Sequence of chain 1.B:
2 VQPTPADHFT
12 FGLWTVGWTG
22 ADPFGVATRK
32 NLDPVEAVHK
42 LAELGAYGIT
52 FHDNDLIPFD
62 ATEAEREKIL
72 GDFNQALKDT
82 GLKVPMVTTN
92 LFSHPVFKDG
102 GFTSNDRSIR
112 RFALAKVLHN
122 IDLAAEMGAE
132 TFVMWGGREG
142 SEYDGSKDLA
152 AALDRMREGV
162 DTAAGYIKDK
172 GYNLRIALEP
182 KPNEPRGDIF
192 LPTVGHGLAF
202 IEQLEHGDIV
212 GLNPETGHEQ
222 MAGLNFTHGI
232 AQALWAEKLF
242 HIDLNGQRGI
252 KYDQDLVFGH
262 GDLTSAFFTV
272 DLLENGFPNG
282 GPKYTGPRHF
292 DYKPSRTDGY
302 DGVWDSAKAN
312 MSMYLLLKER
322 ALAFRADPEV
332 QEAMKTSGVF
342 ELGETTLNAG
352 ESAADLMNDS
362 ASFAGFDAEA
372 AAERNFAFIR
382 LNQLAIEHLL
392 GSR

Binding-site contacts:
Ligand atom O6 contacts residue HIS53 of chain 1.B at 2.7 Å (h-bond).
Ligand atom O4 contacts residue ASP292 of chain 1.B at 3.2 Å (salt-bridge).
Ligand atom O1B contacts residue PHE93 of chain 1.B at 3.7 Å.
Ligand atom C2 contacts residue TRP136 of chain 1.B at 4.0 Å (hydrophobic).
Ligand atom C3 contacts residue HIS53 of chain 1.B at 4.0 Å.
Ligand atom C3 contacts residue TRP15 of chain 1.B at 3.7 Å (hydrophobic).
Ligand atom C5 contacts residue GLU180 of chain 1.B at 3.3 Å.
Ligand atom O2 contacts residue PHE25 of chain 2.A at 3.4 Å.
Ligand atom O4 contacts residue HIS219 of chain 1.B at 3.8 Å.
Ligand atom C5 contacts residue ASP292 of chain 1.B at 4.0 Å.
Ligand atom O4 contacts residue GLU180 of chain 1.B at 3.1 Å (salt-bridge).
Ligand atom C4 contacts residue ASP292 of chain 1.B at 3.8 Å.
Ligand atom O3 contacts residue TRP15 of chain 1.B at 2.7 Å (h-bond).
Ligand atom C1 contacts residue TRP15 of chain 1.B at 3.8 Å (hydrophobic).
Ligand atom C4 contacts residue GLU180 of chain 1.B at 3.9 Å.
Ligand atom C2 contacts residue PHE25 of chain 2.A at 4.1 Å (hydrophobic).
Ligand atom O6 contacts residue PHE93 of chain 1.B at 3.9 Å.
Ligand atom O1B contacts residue HIS53 of chain 1.B at 2.9 Å.
Ligand atom O6 contacts residue TRP136 of chain 1.B at 3.5 Å.
Ligand atom C5 contacts residue TRP136 of chain 1.B at 3.5 Å (hydrophobic).
Ligand atom O5 contacts residue ASP244 of chain 1.B at 3.4 Å (salt-bridge).
Ligand atom O1A contacts residue PHE25 of chain 2.A at 3.9 Å.
Ligand atom C3 contacts residue ASP292 of chain 1.B at 3.6 Å.
Ligand atom O5 contacts residue MN1 of chain 1.H at 2.5 Å.
Ligand atom C6 contacts residue HIS53 of chain 1.B at 3.3 Å.
Ligand atom O5 contacts residue GLU180 of chain 1.B at 2.6 Å (salt-bridge).
Ligand atom O4 contacts residue GLU216 of chain 1.B at 3.6 Å.
Ligand atom C6 contacts residue TRP136 of chain 1.B at 3.9 Å (hydrophobic).
Ligand atom C1 contacts residue HIS53 of chain 1.B at 4.0 Å.
Ligand atom C4 contacts residue TRP136 of chain 1.B at 3.6 Å (hydrophobic).
Ligand atom C6 contacts residue GLU180 of chain 1.B at 4.0 Å.
Ligand atom O1B contacts residue TRP15 of chain 1.B at 3.4 Å.
Ligand atom C4 contacts residue MN1 of chain 1.H at 3.6 Å.
Ligand atom O4 contacts residue TRP136 of chain 1.B at 4.1 Å.
Ligand atom O1A contacts residue TRP15 of chain 1.B at 3.8 Å.
Ligand atom O4 contacts residue MN1 of chain 1.H at 2.7 Å.
Ligand atom O3 contacts residue MN1 of chain 1.H at 4.0 Å.
Ligand atom O5 contacts residue ASP292 of chain 1.B at 3.1 Å (salt-bridge).
Ligand atom C5 contacts residue MN1 of chain 1.H at 3.4 Å.
Ligand atom O3 contacts residue ASP292 of chain 1.B at 2.6 Å (salt-bridge).

The small molecule below binds the protein below.
Small molecule (SMILES): O=C(O)[C@H](O)[C@@H](O)[C@H](O)[C@H](O)CO

Sequence of chain 2.A:
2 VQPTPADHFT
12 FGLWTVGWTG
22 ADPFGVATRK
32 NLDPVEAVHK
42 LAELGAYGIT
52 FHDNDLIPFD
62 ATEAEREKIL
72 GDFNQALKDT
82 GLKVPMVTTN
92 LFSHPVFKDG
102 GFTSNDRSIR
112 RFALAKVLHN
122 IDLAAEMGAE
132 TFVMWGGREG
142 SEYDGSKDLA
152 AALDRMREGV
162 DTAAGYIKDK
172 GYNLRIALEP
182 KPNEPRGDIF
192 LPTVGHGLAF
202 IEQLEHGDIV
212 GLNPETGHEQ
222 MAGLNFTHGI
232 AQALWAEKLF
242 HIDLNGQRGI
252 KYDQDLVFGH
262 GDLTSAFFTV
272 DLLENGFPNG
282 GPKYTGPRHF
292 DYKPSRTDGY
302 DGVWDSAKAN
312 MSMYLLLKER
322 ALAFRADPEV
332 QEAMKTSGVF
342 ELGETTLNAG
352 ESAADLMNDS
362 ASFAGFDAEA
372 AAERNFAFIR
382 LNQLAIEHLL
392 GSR